Sequence of chain 1.L:
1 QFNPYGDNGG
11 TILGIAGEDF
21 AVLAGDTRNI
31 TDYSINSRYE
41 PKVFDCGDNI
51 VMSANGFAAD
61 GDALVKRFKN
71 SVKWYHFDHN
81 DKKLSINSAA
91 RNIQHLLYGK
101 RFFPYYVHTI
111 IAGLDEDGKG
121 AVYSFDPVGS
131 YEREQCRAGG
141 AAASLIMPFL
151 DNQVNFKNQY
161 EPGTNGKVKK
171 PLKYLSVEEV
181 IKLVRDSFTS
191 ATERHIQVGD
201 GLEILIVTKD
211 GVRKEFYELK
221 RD

Binding-site contacts:
Ligand atom C contacts residue THR1 of chain 1.K at 1.4 Å.
Ligand atom CH3 contacts residue ASP126 of chain 1.L at 3.3 Å.
Ligand atom C2 contacts residue THR1 of chain 1.K at 1.5 Å.
Ligand atom C1 contacts residue THR1 of chain 1.K at 2.4 Å.
Ligand atom OE2 contacts residue VAL31 of chain 1.K at 3.4 Å.
Ligand atom O contacts residue GLY47 of chain 1.K at 3.0 Å (h-bond).
Ligand atom N contacts residue ASP126 of chain 1.L at 3.1 Å (salt-bridge).
Ligand atom O contacts residue THR1 of chain 1.K at 3.5 Å (h-bond).
Ligand atom O contacts residue MES1 of chain 1.PA at 3.1 Å (h-bond).
Ligand atom C3 contacts residue ARG19 of chain 1.K at 3.6 Å.
Ligand atom CG contacts residue LYS33 of chain 1.K at 3.8 Å.
Ligand atom C1 contacts residue SER131 of chain 1.K at 3.7 Å.
Ligand atom O contacts residue THR1 of chain 1.K at 2.2 Å (h-bond).
Ligand atom O contacts residue ALA49 of chain 1.K at 3.1 Å (h-bond).
Ligand atom N contacts residue THR21 of chain 1.K at 3.0 Å (h-bond).
Ligand atom CD2 contacts residue ALA27 of chain 1.K at 3.6 Å (hydrophobic).
Ligand atom CB contacts residue GLY47 of chain 1.K at 3.8 Å.
Ligand atom O contacts residue THR21 of chain 1.K at 3.5 Å (h-bond).
Ligand atom C3 contacts residue THR1 of chain 1.K at 2.5 Å.
Ligand atom C1 contacts residue MES1 of chain 1.PA at 3.0 Å.
Ligand atom CB contacts residue THR1 of chain 1.K at 2.7 Å.
Ligand atom O contacts residue THR21 of chain 1.K at 3.1 Å (h-bond).
Ligand atom N contacts residue THR1 of chain 1.K at 3.6 Å.
Ligand atom CA contacts residue THR21 of chain 1.K at 3.7 Å.
Ligand atom C contacts residue MES1 of chain 1.PA at 3.8 Å.
Ligand atom C2 contacts residue MES1 of chain 1.PA at 3.6 Å.
Ligand atom N contacts residue GLY47 of chain 1.K at 2.9 Å (h-bond).
Ligand atom CA contacts residue THR1 of chain 1.K at 2.4 Å.
Ligand atom CD2 contacts residue ALA22 of chain 1.K at 3.7 Å (hydrophobic).
Ligand atom C contacts residue ASP126 of chain 1.L at 3.7 Å.
Ligand atom C3 contacts residue TYR170 of chain 1.K at 3.1 Å (hydrophobic).
Ligand atom C contacts residue GLY47 of chain 1.K at 3.5 Å.
Ligand atom OE2 contacts residue ALA49 of chain 1.K at 3.6 Å.
Ligand atom OE1 contacts residue MET45 of chain 1.K at 3.4 Å.
Ligand atom CB contacts residue GLY47 of chain 1.K at 3.8 Å.
Ligand atom CD2 contacts residue THR21 of chain 1.K at 3.7 Å.
Ligand atom O contacts residue GLY48 of chain 1.K at 3.8 Å.
Ligand atom CA contacts residue GLY47 of chain 1.K at 3.2 Å.
Ligand atom O contacts residue ALA20 of chain 1.K at 3.4 Å.
Ligand atom CG contacts residue ASP126 of chain 1.L at 3.8 Å.

The protein below binds the small molecule below.
Small molecule (SMILES): CC(=O)N[C@@H](CC(C)C)C(=O)N[C@@H](C)C(=O)N[C@@H](CCC(=O)O)[C@@H](O)[C@H](C)CO

Sequence of chain 1.K:
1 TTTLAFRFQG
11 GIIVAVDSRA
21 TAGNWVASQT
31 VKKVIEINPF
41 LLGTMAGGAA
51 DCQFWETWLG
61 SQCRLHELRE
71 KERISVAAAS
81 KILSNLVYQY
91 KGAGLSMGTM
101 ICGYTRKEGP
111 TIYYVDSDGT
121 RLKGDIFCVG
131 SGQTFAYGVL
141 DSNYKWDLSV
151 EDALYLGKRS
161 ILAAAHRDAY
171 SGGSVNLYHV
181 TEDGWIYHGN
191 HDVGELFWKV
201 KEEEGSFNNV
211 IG